Sequence of chain 1.A:
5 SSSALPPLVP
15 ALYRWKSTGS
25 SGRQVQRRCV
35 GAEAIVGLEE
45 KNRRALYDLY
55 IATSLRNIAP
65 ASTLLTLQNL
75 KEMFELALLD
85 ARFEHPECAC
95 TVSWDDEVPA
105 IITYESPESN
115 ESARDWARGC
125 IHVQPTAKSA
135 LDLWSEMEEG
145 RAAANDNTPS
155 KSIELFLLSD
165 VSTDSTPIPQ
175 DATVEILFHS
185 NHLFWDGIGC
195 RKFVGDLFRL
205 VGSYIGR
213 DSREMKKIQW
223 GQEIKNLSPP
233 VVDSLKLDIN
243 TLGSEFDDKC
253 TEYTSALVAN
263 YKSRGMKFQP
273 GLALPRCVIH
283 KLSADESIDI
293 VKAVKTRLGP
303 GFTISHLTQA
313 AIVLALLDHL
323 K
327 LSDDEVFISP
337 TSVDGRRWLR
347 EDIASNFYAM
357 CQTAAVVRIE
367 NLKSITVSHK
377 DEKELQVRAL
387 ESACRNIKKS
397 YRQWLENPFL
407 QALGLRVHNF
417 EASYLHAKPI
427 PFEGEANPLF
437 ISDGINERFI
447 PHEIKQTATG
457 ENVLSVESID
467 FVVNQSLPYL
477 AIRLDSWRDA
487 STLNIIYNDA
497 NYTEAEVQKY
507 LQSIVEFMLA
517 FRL

This small molecule binds to this protein.
Small molecule (SMILES): CC(=O)O[C@@H]1C[C@]2(C)[C@@]3(CO)CCC(C)=C[C@H]3O[C@H]1[C@@]21CO1

Binding-site contacts:
Ligand atom C8 contacts residue TYR51 of chain 1.A at 4.1 Å (hydrophobic).
Ligand atom O12 contacts residue ARG479 of chain 1.A at 4.2 Å.
Ligand atom O4 contacts residue SER338 of chain 1.A at 3.4 Å.
Ligand atom C10 contacts residue LEU435 of chain 1.A at 3.6 Å (hydrophobic).
Ligand atom O2 contacts residue ILE39 of chain 1.A at 3.9 Å.
Ligand atom C14 contacts residue GLN358 of chain 1.A at 4.2 Å.
Ligand atom C7 contacts residue HIS186 of chain 1.A at 4.0 Å.
Ligand atom O2 contacts residue ALA36 of chain 1.A at 3.4 Å.
Ligand atom C3 contacts residue HIS414 of chain 1.A at 4.1 Å.
Ligand atom C15 contacts residue SER338 of chain 1.A at 3.8 Å.
Ligand atom O4 contacts residue ALA360 of chain 1.A at 3.8 Å.
Ligand atom O4 contacts residue HIS414 of chain 1.A at 3.2 Å (h-bond).
Ligand atom C10 contacts residue TYR475 of chain 1.A at 3.4 Å (hydrophobic).
Ligand atom C9 contacts residue TYR51 of chain 1.A at 3.9 Å (hydrophobic).
Ligand atom C14 contacts residue MET356 of chain 1.A at 4.2 Å (hydrophobic).
Ligand atom C18 contacts residue LEU435 of chain 1.A at 4.0 Å (hydrophobic).
Ligand atom C9 contacts residue ILE437 of chain 1.A at 3.9 Å (hydrophobic).
Ligand atom C17 contacts residue SER338 of chain 1.A at 3.8 Å.
Ligand atom C16 contacts residue TYR475 of chain 1.A at 3.7 Å (hydrophobic).
Ligand atom C16 contacts residue ALA477 of chain 1.A at 4.1 Å (hydrophobic).
Ligand atom O12 contacts residue ILE437 of chain 1.A at 4.2 Å.
Ligand atom C17 contacts residue HIS414 of chain 1.A at 4.0 Å.
Ligand atom C13 contacts residue VAL40 of chain 1.A at 3.4 Å (hydrophobic).
Ligand atom C18 contacts residue PRO336 of chain 1.A at 3.4 Å (hydrophobic).
Ligand atom C9 contacts residue TYR475 of chain 1.A at 3.9 Å (hydrophobic).
Ligand atom C17 contacts residue TYR255 of chain 1.A at 4.2 Å (hydrophobic).
Ligand atom C16 contacts residue ILE437 of chain 1.A at 3.9 Å (hydrophobic).
Ligand atom O4 contacts residue TYR255 of chain 1.A at 4.0 Å.
Ligand atom C10 contacts residue ILE437 of chain 1.A at 4.2 Å (hydrophobic).
Ligand atom C13 contacts residue ILE39 of chain 1.A at 4.1 Å (hydrophobic).
Ligand atom C18 contacts residue SER338 of chain 1.A at 3.8 Å.
Ligand atom C16 contacts residue TYR51 of chain 1.A at 3.5 Å (hydrophobic).
Ligand atom C4 contacts residue SER338 of chain 1.A at 3.7 Å.
Ligand atom C18 contacts residue TYR255 of chain 1.A at 4.0 Å (hydrophobic).
Ligand atom C11 contacts residue LEU435 of chain 1.A at 4.0 Å (hydrophobic).
Ligand atom C13 contacts residue TYR51 of chain 1.A at 4.3 Å (hydrophobic).
Ligand atom C18 contacts residue THR337 of chain 1.A at 3.9 Å.
Ligand atom C16 contacts residue ILE492 of chain 1.A at 3.8 Å (hydrophobic).
Ligand atom O1 contacts residue TYR475 of chain 1.A at 4.2 Å.
Ligand atom O2 contacts residue VAL40 of chain 1.A at 4.2 Å.